Sequence of chain 1.A:
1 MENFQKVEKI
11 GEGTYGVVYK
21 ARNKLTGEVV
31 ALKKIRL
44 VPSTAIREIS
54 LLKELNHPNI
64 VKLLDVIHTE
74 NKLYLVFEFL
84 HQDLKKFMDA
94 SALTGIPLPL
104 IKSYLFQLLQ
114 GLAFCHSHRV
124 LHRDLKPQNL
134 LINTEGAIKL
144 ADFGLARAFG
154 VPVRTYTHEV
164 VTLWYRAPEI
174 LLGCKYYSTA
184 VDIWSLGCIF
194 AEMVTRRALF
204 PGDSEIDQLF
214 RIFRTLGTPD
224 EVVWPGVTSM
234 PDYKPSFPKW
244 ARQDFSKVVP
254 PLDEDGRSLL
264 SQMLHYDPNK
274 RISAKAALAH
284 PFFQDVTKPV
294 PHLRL

Binding-site contacts:
Ligand atom C9 contacts residue LEU83 of chain 1.A at 3.8 Å (hydrophobic).
Ligand atom C4 contacts residue GLN131 of chain 1.A at 3.8 Å.
Ligand atom N1 contacts residue LEU134 of chain 1.A at 3.7 Å.
Ligand atom C15 contacts residue LEU83 of chain 1.A at 3.3 Å (hydrophobic).
Ligand atom C17 contacts residue LYS89 of chain 1.A at 3.3 Å.
Ligand atom N11 contacts residue ALA31 of chain 1.A at 3.4 Å.
Ligand atom C8 contacts residue LEU134 of chain 1.A at 3.7 Å (hydrophobic).
Ligand atom C12 contacts residue LEU134 of chain 1.A at 3.7 Å (hydrophobic).
Ligand atom N11 contacts residue LEU134 of chain 1.A at 3.6 Å.
Ligand atom C3 contacts residue LYS33 of chain 1.A at 3.5 Å.
Ligand atom C13 contacts residue LEU134 of chain 1.A at 3.8 Å (hydrophobic).
Ligand atom C10 contacts residue LEU134 of chain 1.A at 3.3 Å (hydrophobic).
Ligand atom C12 contacts residue GLU81 of chain 1.A at 2.9 Å.
Ligand atom C14 contacts residue LEU83 of chain 1.A at 3.6 Å (hydrophobic).
Ligand atom C2 contacts residue VAL18 of chain 1.A at 3.8 Å (hydrophobic).
Ligand atom C15 contacts residue HIS84 of chain 1.A at 3.5 Å.
Ligand atom C5 contacts residue ASP145 of chain 1.A at 3.8 Å.
Ligand atom N2 contacts residue LEU134 of chain 1.A at 3.2 Å.
Ligand atom N1 contacts residue LYS33 of chain 1.A at 2.9 Å (salt-bridge).
Ligand atom BR1 contacts residue GLY13 of chain 1.A at 3.6 Å.
Ligand atom C14 contacts residue HIS84 of chain 1.A at 3.8 Å.
Ligand atom C12 contacts residue LEU83 of chain 1.A at 3.8 Å (hydrophobic).
Ligand atom BR1 contacts residue GLN131 of chain 1.A at 3.6 Å.
Ligand atom C1 contacts residue VAL18 of chain 1.A at 3.8 Å (hydrophobic).
Ligand atom N3 contacts residue LEU83 of chain 1.A at 3.2 Å (h-bond).
Ligand atom C13 contacts residue LEU83 of chain 1.A at 3.1 Å (hydrophobic).
Ligand atom C4 contacts residue LYS33 of chain 1.A at 3.3 Å.
Ligand atom C15 contacts residue PHE82 of chain 1.A at 3.8 Å (hydrophobic).
Ligand atom C16 contacts residue HIS84 of chain 1.A at 3.8 Å.
Ligand atom N3 contacts residue GLU81 of chain 1.A at 3.8 Å.
Ligand atom BR1 contacts residue GLY11 of chain 1.A at 3.6 Å.
Ligand atom BR1 contacts residue GLU12 of chain 1.A at 3.5 Å.
Ligand atom N3 contacts residue LEU134 of chain 1.A at 3.5 Å.
Ligand atom C5 contacts residue ASN132 of chain 1.A at 3.8 Å.
Ligand atom C6 contacts residue GLN131 of chain 1.A at 3.5 Å.
Ligand atom C7 contacts residue LYS33 of chain 1.A at 3.6 Å.
Ligand atom C12 contacts residue ALA31 of chain 1.A at 3.3 Å (hydrophobic).
Ligand atom C9 contacts residue LEU134 of chain 1.A at 3.6 Å (hydrophobic).
Ligand atom N4 contacts residue LEU83 of chain 1.A at 2.6 Å (h-bond).
Ligand atom N3 contacts residue ALA31 of chain 1.A at 3.8 Å.

A protein and the small-molecule ligand that binds it are described below.
Small molecule (SMILES): Brc1cccc(-c2cc(NCc3ccncc3)[n+]3[nH]cnc3n2)c1